Sequence of chain 1.A:
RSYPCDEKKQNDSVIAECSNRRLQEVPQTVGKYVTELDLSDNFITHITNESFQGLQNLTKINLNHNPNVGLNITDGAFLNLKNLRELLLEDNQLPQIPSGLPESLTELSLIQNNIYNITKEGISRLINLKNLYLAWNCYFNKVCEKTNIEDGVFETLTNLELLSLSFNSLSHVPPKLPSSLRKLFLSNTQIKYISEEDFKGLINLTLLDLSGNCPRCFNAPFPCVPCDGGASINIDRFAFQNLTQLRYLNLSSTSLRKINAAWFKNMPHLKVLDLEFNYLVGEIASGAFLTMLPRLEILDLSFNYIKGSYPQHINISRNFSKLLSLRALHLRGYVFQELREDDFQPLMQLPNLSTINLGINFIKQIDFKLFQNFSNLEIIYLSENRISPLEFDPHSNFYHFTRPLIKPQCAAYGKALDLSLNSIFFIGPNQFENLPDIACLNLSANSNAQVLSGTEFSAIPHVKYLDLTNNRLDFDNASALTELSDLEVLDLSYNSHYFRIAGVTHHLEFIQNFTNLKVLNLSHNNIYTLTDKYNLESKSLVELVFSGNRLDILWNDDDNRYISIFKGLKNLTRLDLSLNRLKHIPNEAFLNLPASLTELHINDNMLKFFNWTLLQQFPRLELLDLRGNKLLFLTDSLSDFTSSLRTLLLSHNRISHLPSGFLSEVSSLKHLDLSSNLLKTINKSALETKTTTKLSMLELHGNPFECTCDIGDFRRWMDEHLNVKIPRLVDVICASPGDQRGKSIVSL

Binding-site contacts:
Ligand atom C8 contacts residue CYS457 of chain 1.A at 3.6 Å (hydrophobic).
Ligand atom C7 contacts residue LYS454 of chain 1.A at 3.9 Å.
Ligand atom O5 contacts residue ASP465 of chain 1.A at 4.1 Å.
Ligand atom O5 contacts residue SER491 of chain 1.A at 4.1 Å.
Ligand atom C4 contacts residue ASN489 of chain 1.A at 4.2 Å.
Ligand atom O3 contacts residue LYS454 of chain 1.A at 3.9 Å.
Ligand atom O7 contacts residue LYS454 of chain 1.A at 2.9 Å (salt-bridge).
Ligand atom O7 contacts residue ILE453 of chain 1.A at 3.8 Å.
Ligand atom C5 contacts residue SER467 of chain 1.A at 4.0 Å.
Ligand atom C8 contacts residue ASP514 of chain 1.A at 3.8 Å.
Ligand atom C6 contacts residue ARG450 of chain 1.A at 4.2 Å.
Ligand atom C8 contacts residue LYS454 of chain 1.A at 3.9 Å.
Ligand atom C5 contacts residue ASN489 of chain 1.A at 3.6 Å.
Ligand atom C7 contacts residue ASP514 of chain 1.A at 3.8 Å.
Ligand atom C6 contacts residue SER467 of chain 1.A at 3.6 Å.
Ligand atom C1 contacts residue SER467 of chain 1.A at 4.1 Å.
Ligand atom C5 contacts residue ARG450 of chain 1.A at 4.2 Å.
Ligand atom C1 contacts residue ASP514 of chain 1.A at 3.5 Å.
Ligand atom C2 contacts residue ASP514 of chain 1.A at 3.6 Å.
Ligand atom O6 contacts residue LEU468 of chain 1.A at 3.7 Å.
Ligand atom C7 contacts residue ASN489 of chain 1.A at 3.5 Å.
Ligand atom O7 contacts residue ASN489 of chain 1.A at 3.9 Å.
Ligand atom C5 contacts residue SER491 of chain 1.A at 4.2 Å.
Ligand atom C2 contacts residue ASN489 of chain 1.A at 2.4 Å.
Ligand atom C8 contacts residue TYR512 of chain 1.A at 3.6 Å (hydrophobic).
Ligand atom O5 contacts residue ASN489 of chain 1.A at 2.4 Å (h-bond).
Ligand atom C8 contacts residue ARG547 of chain 2.A at 3.6 Å.
Ligand atom C1 contacts residue SER491 of chain 1.A at 4.0 Å.
Ligand atom O6 contacts residue SER404 of chain 1.A at 3.9 Å.
Ligand atom C1 contacts residue ASP465 of chain 1.A at 4.3 Å.
Ligand atom C8 contacts residue ASN489 of chain 1.A at 4.4 Å.
Ligand atom O5 contacts residue SER467 of chain 1.A at 3.2 Å (h-bond).
Ligand atom N2 contacts residue ASP514 of chain 1.A at 2.8 Å (salt-bridge).
Ligand atom N2 contacts residue ASN489 of chain 1.A at 2.7 Å (h-bond).
Ligand atom C6 contacts residue LEU468 of chain 1.A at 3.8 Å (hydrophobic).
Ligand atom C1 contacts residue ASN489 of chain 1.A at 1.5 Å.
Ligand atom C3 contacts residue ASN489 of chain 1.A at 3.7 Å.
Ligand atom O6 contacts residue SER467 of chain 1.A at 3.3 Å (h-bond).
Ligand atom C3 contacts residue ASP514 of chain 1.A at 3.9 Å.
Ligand atom C8 contacts residue LEU468 of chain 1.A at 4.2 Å (hydrophobic).

The small molecule below binds the protein below.
Small molecule (SMILES): CC(=O)N[C@H]1[C@H](O[C@H]2[C@H](O)[C@@H](NC(C)=O)CO[C@@H]2CO)O[C@H](CO)[C@@H](O)[C@@H]1O

Sequence of chain 2.A:
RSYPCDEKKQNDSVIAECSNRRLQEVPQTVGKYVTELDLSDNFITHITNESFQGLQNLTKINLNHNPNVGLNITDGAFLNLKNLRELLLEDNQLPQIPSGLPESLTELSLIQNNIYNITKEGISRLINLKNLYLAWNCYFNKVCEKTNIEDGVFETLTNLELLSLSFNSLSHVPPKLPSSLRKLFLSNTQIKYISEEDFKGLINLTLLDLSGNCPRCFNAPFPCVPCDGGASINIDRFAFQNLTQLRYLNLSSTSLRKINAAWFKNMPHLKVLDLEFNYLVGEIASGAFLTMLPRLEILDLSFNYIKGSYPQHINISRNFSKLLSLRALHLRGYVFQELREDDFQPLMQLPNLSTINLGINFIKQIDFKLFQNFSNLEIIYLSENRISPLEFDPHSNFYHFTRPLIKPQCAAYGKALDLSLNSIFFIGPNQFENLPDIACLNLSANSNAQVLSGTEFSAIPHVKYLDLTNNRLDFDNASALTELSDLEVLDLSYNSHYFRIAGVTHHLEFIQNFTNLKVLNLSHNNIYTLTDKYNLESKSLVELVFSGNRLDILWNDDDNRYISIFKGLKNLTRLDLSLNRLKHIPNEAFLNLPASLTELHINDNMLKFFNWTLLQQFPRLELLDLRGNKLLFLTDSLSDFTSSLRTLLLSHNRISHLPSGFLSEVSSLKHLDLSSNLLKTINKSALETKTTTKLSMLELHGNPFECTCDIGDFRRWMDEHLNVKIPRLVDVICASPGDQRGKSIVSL